This small molecule binds to this protein.
Small molecule (SMILES): O=P(O)(O)CC[C@@H]1O[C@H](CP(=O)(O)O)[C@@H](O)[C@H](O)[C@H]1O

Binding-site contacts:
Ligand atom O2 contacts residue GLY46 of chain 1.A at 3.0 Å (h-bond).
Ligand atom C4 contacts residue GLY46 of chain 1.A at 4.0 Å.
Ligand atom O2 contacts residue LYS45 of chain 1.A at 3.8 Å.
Ligand atom C7 contacts residue ALA115 of chain 1.A at 3.9 Å (hydrophobic).
Ligand atom O18 contacts residue MG1 of chain 1.C at 3.9 Å.
Ligand atom C7 contacts residue ASP10 of chain 1.A at 4.2 Å.
Ligand atom O15 contacts residue HIS20 of chain 1.A at 3.1 Å.
Ligand atom O6 contacts residue ALA115 of chain 1.A at 3.9 Å.
Ligand atom C3 contacts residue GLY46 of chain 1.A at 4.0 Å.
Ligand atom O18 contacts residue SER114 of chain 1.A at 3.0 Å (h-bond).
Ligand atom O18 contacts residue LEU9 of chain 1.A at 3.1 Å (h-bond).
Ligand atom C7 contacts residue SER116 of chain 1.A at 3.8 Å.
Ligand atom O18 contacts residue ASP10 of chain 1.A at 3.0 Å (salt-bridge).
Ligand atom P11 contacts residue ALA115 of chain 1.A at 4.2 Å.
Ligand atom O16 contacts residue ALA115 of chain 1.A at 3.4 Å (h-bond).
Ligand atom O16 contacts residue ASP8 of chain 1.A at 3.0 Å (salt-bridge).
Ligand atom P11 contacts residue ASP10 of chain 1.A at 4.1 Å.
Ligand atom C9 contacts residue ALA115 of chain 1.A at 3.8 Å (hydrophobic).
Ligand atom O3 contacts residue ASP10 of chain 1.A at 3.8 Å.
Ligand atom P10 contacts residue SER116 of chain 1.A at 4.2 Å.
Ligand atom O17 contacts residue ASP8 of chain 1.A at 3.0 Å (salt-bridge).
Ligand atom O17 contacts residue ASP10 of chain 1.A at 3.4 Å (salt-bridge).
Ligand atom P10 contacts residue HIS20 of chain 1.A at 3.8 Å.
Ligand atom O12 contacts residue LYS117 of chain 1.A at 2.8 Å (salt-bridge).
Ligand atom P11 contacts residue MG1 of chain 1.C at 3.6 Å.
Ligand atom P10 contacts residue LYS117 of chain 1.A at 4.1 Å.
Ligand atom O3 contacts residue MG1 of chain 1.C at 4.0 Å.
Ligand atom O16 contacts residue LYS145 of chain 1.A at 3.0 Å (salt-bridge).
Ligand atom O14 contacts residue TYR80 of chain 1.A at 4.1 Å.
Ligand atom O12 contacts residue SER116 of chain 1.A at 3.6 Å.
Ligand atom O12 contacts residue ALA115 of chain 1.A at 3.5 Å (h-bond).
Ligand atom O14 contacts residue HIS20 of chain 1.A at 2.9 Å (h-bond).
Ligand atom O17 contacts residue MG1 of chain 1.C at 2.2 Å.
Ligand atom P11 contacts residue ASP8 of chain 1.A at 3.0 Å.
Ligand atom O1 contacts residue GLY46 of chain 1.A at 3.4 Å (h-bond).
Ligand atom C7 contacts residue SER114 of chain 1.A at 3.7 Å.
Ligand atom O16 contacts residue SER114 of chain 1.A at 3.8 Å.
Ligand atom O14 contacts residue SER116 of chain 1.A at 3.8 Å.
Ligand atom O18 contacts residue ASP8 of chain 1.A at 2.7 Å (salt-bridge).
Ligand atom P11 contacts residue SER114 of chain 1.A at 3.8 Å.

Sequence of chain 1.A:
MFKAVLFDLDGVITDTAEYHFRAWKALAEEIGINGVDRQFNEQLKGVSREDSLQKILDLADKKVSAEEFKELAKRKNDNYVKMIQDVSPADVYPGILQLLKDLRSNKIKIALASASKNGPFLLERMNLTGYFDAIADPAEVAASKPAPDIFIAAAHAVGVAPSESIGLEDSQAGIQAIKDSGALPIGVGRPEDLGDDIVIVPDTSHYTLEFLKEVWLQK